Binding-site contacts:
Ligand atom N2 contacts residue ASN17 of chain 1.C at 2.9 Å (h-bond).
Ligand atom C1 contacts residue ASN17 of chain 1.C at 1.4 Å.
Ligand atom C4 contacts residue ASN17 of chain 1.C at 4.2 Å.
Ligand atom O7 contacts residue ASN17 of chain 1.C at 3.0 Å (h-bond).
Ligand atom C8 contacts residue ASN17 of chain 1.C at 3.9 Å.
Ligand atom C7 contacts residue ASN17 of chain 1.C at 3.1 Å.
Ligand atom C3 contacts residue ASN17 of chain 1.C at 3.8 Å.
Ligand atom C2 contacts residue ASN17 of chain 1.C at 2.5 Å.
Ligand atom O5 contacts residue ASN17 of chain 1.C at 2.4 Å (h-bond).
Ligand atom C5 contacts residue ASN17 of chain 1.C at 3.7 Å.

Sequence of chain 1.C:
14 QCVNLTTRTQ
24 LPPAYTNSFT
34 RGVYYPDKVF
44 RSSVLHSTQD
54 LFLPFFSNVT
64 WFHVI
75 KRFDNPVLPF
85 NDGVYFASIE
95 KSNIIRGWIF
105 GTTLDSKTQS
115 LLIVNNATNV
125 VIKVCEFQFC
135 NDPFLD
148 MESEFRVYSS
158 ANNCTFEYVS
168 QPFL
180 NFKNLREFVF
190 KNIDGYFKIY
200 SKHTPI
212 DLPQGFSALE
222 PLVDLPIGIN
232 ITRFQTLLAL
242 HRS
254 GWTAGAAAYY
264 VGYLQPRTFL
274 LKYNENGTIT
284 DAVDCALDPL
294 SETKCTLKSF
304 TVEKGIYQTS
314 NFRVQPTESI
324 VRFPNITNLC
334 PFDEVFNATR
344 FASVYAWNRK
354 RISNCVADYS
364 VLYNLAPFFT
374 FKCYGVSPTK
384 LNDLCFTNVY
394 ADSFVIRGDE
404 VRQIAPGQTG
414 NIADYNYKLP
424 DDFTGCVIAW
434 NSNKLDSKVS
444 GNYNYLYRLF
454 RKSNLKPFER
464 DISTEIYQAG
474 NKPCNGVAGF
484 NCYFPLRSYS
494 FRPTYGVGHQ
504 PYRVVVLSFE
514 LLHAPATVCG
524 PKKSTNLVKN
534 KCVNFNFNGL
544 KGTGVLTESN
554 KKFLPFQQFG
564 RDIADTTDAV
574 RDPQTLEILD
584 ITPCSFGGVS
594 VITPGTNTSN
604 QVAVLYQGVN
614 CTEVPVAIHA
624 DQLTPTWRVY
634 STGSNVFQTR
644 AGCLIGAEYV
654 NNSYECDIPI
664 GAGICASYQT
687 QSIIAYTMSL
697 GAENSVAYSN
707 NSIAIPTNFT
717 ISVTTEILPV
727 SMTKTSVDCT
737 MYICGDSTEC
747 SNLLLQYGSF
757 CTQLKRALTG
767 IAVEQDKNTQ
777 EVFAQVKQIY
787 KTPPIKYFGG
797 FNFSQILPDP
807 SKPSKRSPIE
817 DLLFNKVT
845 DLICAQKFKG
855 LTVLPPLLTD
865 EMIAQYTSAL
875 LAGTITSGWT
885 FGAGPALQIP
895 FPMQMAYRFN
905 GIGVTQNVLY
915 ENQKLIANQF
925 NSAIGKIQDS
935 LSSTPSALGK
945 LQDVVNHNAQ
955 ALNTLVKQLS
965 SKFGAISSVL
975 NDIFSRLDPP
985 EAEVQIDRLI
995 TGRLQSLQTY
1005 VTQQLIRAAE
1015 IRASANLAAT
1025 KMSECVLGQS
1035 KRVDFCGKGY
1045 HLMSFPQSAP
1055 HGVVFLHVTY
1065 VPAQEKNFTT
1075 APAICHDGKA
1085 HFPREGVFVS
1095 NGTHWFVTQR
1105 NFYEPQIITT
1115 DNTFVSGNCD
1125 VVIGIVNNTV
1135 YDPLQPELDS

The protein below binds the small molecule below.
Small molecule (SMILES): CC(=O)N[C@@H]1[C@@H](O)[C@H](O)[C@@H](CO)O[C@H]1O